The small molecule below binds the protein below.
Small molecule (SMILES): NC(=O)C(=O)O

Binding-site contacts:
Ligand atom O3 contacts residue LEU193 of chain 1.D at 3.4 Å.
Ligand atom N1 contacts residue LEU193 of chain 1.D at 3.9 Å.
Ligand atom C2 contacts residue HIS182 of chain 1.D at 3.9 Å.
Ligand atom O3 contacts residue PRO184 of chain 1.D at 3.8 Å.
Ligand atom O2 contacts residue TYR93 of chain 1.D at 4.2 Å.
Ligand atom O3 contacts residue TYR93 of chain 1.D at 4.3 Å.
Ligand atom O3 contacts residue ASP189 of chain 1.D at 3.8 Å.
Ligand atom O2 contacts residue PRO185 of chain 1.D at 3.4 Å.
Ligand atom N1 contacts residue TRP152 of chain 1.D at 3.7 Å.
Ligand atom O1 contacts residue TYR93 of chain 1.D at 3.3 Å.
Ligand atom C1 contacts residue HIS182 of chain 1.D at 4.2 Å.
Ligand atom C1 contacts residue TYR93 of chain 1.D at 4.1 Å (hydrophobic).
Ligand atom O1 contacts residue TRP152 of chain 1.D at 3.5 Å.
Ligand atom C1 contacts residue LEU193 of chain 1.D at 4.4 Å (hydrophobic).
Ligand atom O3 contacts residue PRO185 of chain 1.D at 3.8 Å.
Ligand atom C1 contacts residue GLN225 of chain 1.D at 4.5 Å.
Ligand atom O3 contacts residue HIS182 of chain 1.D at 3.0 Å.
Ligand atom O2 contacts residue ASP189 of chain 1.D at 4.0 Å.
Ligand atom C2 contacts residue ASP189 of chain 1.D at 4.2 Å.
Ligand atom C1 contacts residue TRP152 of chain 1.D at 3.8 Å (hydrophobic).
Ligand atom O1 contacts residue HIS182 of chain 1.D at 4.4 Å.
Ligand atom C2 contacts residue TYR93 of chain 1.D at 4.0 Å (hydrophobic).
Ligand atom O1 contacts residue GLN225 of chain 1.D at 3.4 Å (h-bond).
Ligand atom C2 contacts residue LEU193 of chain 1.D at 4.3 Å (hydrophobic).
Ligand atom C2 contacts residue PRO185 of chain 1.D at 4.0 Å (hydrophobic).

Sequence of chain 1.D:
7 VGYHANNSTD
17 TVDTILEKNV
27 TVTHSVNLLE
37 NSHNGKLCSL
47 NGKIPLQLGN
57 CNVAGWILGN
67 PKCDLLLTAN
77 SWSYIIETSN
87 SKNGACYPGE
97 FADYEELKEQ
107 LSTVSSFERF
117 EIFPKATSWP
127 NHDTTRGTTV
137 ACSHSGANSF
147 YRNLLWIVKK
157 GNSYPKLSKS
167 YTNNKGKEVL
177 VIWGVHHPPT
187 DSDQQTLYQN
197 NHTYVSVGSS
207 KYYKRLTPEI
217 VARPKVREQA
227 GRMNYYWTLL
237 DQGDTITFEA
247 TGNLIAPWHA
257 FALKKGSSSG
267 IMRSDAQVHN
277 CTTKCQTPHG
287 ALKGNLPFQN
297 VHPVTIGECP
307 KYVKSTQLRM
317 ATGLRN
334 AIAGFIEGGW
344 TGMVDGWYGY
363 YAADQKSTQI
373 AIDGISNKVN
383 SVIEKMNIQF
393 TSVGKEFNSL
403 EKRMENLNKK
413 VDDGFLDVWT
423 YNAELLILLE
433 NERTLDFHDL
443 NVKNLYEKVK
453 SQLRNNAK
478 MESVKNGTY